Binding-site contacts:
Ligand atom O3 contacts residue TRP484 of chain 1.A at 3.8 Å.
Ligand atom P2 contacts residue THR434 of chain 1.A at 3.5 Å.
Ligand atom O3P contacts residue GLY520 of chain 1.A at 2.8 Å (h-bond).
Ligand atom O2 contacts residue GLY516 of chain 1.A at 3.3 Å (h-bond).
Ligand atom C6 contacts residue LEU433 of chain 1.A at 3.5 Å (hydrophobic).
Ligand atom O6 contacts residue LYS435 of chain 1.A at 3.2 Å (salt-bridge).
Ligand atom O5P contacts residue THR434 of chain 1.A at 3.7 Å.
Ligand atom O5P contacts residue SER521 of chain 1.A at 2.5 Å (h-bond).
Ligand atom O3 contacts residue ARG518 of chain 1.A at 2.8 Å (salt-bridge).
Ligand atom O4 contacts residue PHE523 of chain 1.A at 3.0 Å (h-bond).
Ligand atom O3 contacts residue GLY516 of chain 1.A at 3.1 Å.
Ligand atom C6 contacts residue SER439 of chain 1.A at 3.6 Å.
Ligand atom O1P contacts residue ARG491 of chain 1.A at 2.7 Å (salt-bridge).
Ligand atom O4P contacts residue SER439 of chain 1.A at 3.6 Å.
Ligand atom P2 contacts residue SER436 of chain 1.A at 3.7 Å.
Ligand atom C3 contacts residue GLY520 of chain 1.A at 3.4 Å.
Ligand atom O1 contacts residue GLY520 of chain 1.A at 3.6 Å.
Ligand atom O6P contacts residue SER439 of chain 1.A at 2.7 Å (h-bond).
Ligand atom P1 contacts residue ARG491 of chain 1.A at 3.7 Å.
Ligand atom O2P contacts residue ARG491 of chain 1.A at 2.7 Å (salt-bridge).
Ligand atom O1P contacts residue TRP484 of chain 1.A at 2.8 Å (h-bond).
Ligand atom C4 contacts residue GLY520 of chain 1.A at 3.2 Å.
Ligand atom O6P contacts residue THR434 of chain 1.A at 2.5 Å (h-bond).
Ligand atom O5P contacts residue LYS435 of chain 1.A at 3.4 Å (salt-bridge).
Ligand atom O4 contacts residue THR524 of chain 1.A at 3.5 Å (h-bond).
Ligand atom P2 contacts residue SER439 of chain 1.A at 3.6 Å.
Ligand atom O3P contacts residue PRO519 of chain 1.A at 3.6 Å.
Ligand atom O6P contacts residue ARG438 of chain 1.A at 3.7 Å.
Ligand atom O3P contacts residue LYS435 of chain 1.A at 3.5 Å.
Ligand atom O2 contacts residue LEU433 of chain 1.A at 3.7 Å.
Ligand atom O4P contacts residue GLY522 of chain 1.A at 2.9 Å (h-bond).
Ligand atom O4P contacts residue SER521 of chain 1.A at 3.4 Å.
Ligand atom O5P contacts residue SER436 of chain 1.A at 2.6 Å (h-bond).
Ligand atom C6 contacts residue THR524 of chain 1.A at 3.5 Å.
Ligand atom O2P contacts residue LYS435 of chain 1.A at 3.6 Å.
Ligand atom C5 contacts residue GLY520 of chain 1.A at 3.4 Å.
Ligand atom C3 contacts residue ARG518 of chain 1.A at 3.3 Å.
Ligand atom O4 contacts residue GLY520 of chain 1.A at 2.5 Å (h-bond).
Ligand atom P2 contacts residue SER521 of chain 1.A at 3.5 Å.
Ligand atom O6 contacts residue THR434 of chain 1.A at 3.6 Å.

A protein and the small-molecule ligand that binds it are described below.
Small molecule (SMILES): O=P(O)(O)OC[C@H]1O[C@](O)(COP(=O)(O)O)[C@@H](O)[C@@H]1O

Sequence of chain 1.A:
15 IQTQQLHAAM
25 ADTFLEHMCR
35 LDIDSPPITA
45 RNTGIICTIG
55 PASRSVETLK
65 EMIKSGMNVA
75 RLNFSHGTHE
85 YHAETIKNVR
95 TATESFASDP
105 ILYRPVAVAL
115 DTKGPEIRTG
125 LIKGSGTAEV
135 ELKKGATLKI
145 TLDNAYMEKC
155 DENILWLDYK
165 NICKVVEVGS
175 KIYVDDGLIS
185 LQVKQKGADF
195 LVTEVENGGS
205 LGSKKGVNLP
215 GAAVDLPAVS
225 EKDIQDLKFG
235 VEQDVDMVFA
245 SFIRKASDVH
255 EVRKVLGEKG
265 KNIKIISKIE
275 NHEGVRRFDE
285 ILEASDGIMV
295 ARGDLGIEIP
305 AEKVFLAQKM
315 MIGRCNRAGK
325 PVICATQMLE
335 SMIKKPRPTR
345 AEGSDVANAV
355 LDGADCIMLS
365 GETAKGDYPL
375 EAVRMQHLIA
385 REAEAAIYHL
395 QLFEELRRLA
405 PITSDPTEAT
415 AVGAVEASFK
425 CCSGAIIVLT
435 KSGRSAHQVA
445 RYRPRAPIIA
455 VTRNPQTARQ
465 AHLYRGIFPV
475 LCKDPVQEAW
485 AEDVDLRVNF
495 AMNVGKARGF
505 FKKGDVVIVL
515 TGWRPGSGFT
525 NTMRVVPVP